The small molecule below binds the protein below.
Small molecule (SMILES): Cc1cnc(C)n2nc(CCc3nc(N4CCC[C@@H]4C(F)(F)F)nn3C)nc12

Binding-site contacts:
Ligand atom C16 contacts residue PHE283 of chain 1.C at 3.5 Å (hydrophobic).
Ligand atom N4 contacts residue MET267 of chain 1.C at 3.7 Å.
Ligand atom C13 contacts residue PHE283 of chain 1.C at 3.4 Å (hydrophobic).
Ligand atom C14 contacts residue PHE283 of chain 1.C at 3.7 Å (hydrophobic).
Ligand atom C23 contacts residue GLU275 of chain 1.C at 3.5 Å.
Ligand atom N11 contacts residue ILE246 of chain 1.C at 3.6 Å.
Ligand atom C3 contacts residue MET267 of chain 1.C at 3.7 Å (hydrophobic).
Ligand atom C5 contacts residue TYR247 of chain 1.C at 3.6 Å (hydrophobic).
Ligand atom C5 contacts residue GLY279 of chain 1.C at 3.5 Å.
Ligand atom N1 contacts residue GLY279 of chain 1.C at 3.4 Å.
Ligand atom C24 contacts residue TYR247 of chain 1.C at 3.5 Å (hydrophobic).
Ligand atom C12 contacts residue PHE283 of chain 1.C at 3.7 Å (hydrophobic).
Ligand atom C2 contacts residue GLN280 of chain 1.C at 3.7 Å.
Ligand atom C20 contacts residue VAL232 of chain 1.C at 3.7 Å (hydrophobic).
Ligand atom C20 contacts residue ILE246 of chain 1.C at 3.7 Å (hydrophobic).
Ligand atom C9 contacts residue TYR247 of chain 1.C at 3.7 Å (hydrophobic).
Ligand atom F26 contacts residue GLU275 of chain 1.C at 3.5 Å.
Ligand atom N17 contacts residue PHE250 of chain 1.C at 3.7 Å.
Ligand atom F28 contacts residue GLY279 of chain 1.C at 3.2 Å.
Ligand atom N18 contacts residue GLN280 of chain 1.C at 2.9 Å (h-bond).
Ligand atom N15 contacts residue PHE283 of chain 1.C at 3.7 Å.
Ligand atom C12 contacts residue LEU229 of chain 1.C at 3.7 Å (hydrophobic).
Ligand atom C20 contacts residue GLN280 of chain 1.C at 3.4 Å.
Ligand atom C22 contacts residue PRO266 of chain 1.C at 3.4 Å (hydrophobic).
Ligand atom N4 contacts residue GLY279 of chain 1.C at 3.6 Å.
Ligand atom C23 contacts residue LYS272 of chain 1.C at 3.4 Å.
Ligand atom C5 contacts residue MET267 of chain 1.C at 3.4 Å (hydrophobic).
Ligand atom N6 contacts residue MET267 of chain 1.C at 3.2 Å.
Ligand atom C3 contacts residue GLY279 of chain 1.C at 3.7 Å.
Ligand atom N7 contacts residue MET267 of chain 1.C at 3.5 Å.
Ligand atom N17 contacts residue PHE283 of chain 1.C at 3.6 Å.
Ligand atom C14 contacts residue ILE246 of chain 1.C at 3.6 Å (hydrophobic).
Ligand atom F27 contacts residue GLY279 of chain 1.C at 3.4 Å.
Ligand atom C9 contacts residue PHE283 of chain 1.C at 3.7 Å (hydrophobic).
Ligand atom C10 contacts residue TYR247 of chain 1.C at 3.5 Å (hydrophobic).
Ligand atom C10 contacts residue GLN280 of chain 1.C at 3.8 Å.
Ligand atom C10 contacts residue PHE250 of chain 1.C at 3.8 Å (hydrophobic).
Ligand atom F27 contacts residue GLU275 of chain 1.C at 3.1 Å.
Ligand atom N4 contacts residue TYR247 of chain 1.C at 2.5 Å (h-bond).
Ligand atom C3 contacts residue TYR247 of chain 1.C at 3.5 Å (hydrophobic).

Sequence of chain 1.C:
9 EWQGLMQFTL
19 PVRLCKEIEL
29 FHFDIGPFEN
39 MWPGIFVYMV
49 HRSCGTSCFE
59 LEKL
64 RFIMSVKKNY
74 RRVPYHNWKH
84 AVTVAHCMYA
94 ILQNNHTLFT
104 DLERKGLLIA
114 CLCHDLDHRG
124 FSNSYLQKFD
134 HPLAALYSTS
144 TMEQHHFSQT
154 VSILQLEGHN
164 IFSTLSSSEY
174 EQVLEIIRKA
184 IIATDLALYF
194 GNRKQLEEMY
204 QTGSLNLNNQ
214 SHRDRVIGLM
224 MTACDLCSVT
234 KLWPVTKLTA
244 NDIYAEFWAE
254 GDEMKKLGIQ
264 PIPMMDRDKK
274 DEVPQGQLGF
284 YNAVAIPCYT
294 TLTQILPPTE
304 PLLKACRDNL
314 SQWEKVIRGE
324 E